Sequence of chain 1.D:
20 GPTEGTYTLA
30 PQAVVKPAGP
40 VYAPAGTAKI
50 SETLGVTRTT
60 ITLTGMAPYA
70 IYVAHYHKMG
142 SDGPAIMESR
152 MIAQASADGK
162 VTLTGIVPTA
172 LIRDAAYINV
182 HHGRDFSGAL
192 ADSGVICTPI

Sequence of chain 1.C:
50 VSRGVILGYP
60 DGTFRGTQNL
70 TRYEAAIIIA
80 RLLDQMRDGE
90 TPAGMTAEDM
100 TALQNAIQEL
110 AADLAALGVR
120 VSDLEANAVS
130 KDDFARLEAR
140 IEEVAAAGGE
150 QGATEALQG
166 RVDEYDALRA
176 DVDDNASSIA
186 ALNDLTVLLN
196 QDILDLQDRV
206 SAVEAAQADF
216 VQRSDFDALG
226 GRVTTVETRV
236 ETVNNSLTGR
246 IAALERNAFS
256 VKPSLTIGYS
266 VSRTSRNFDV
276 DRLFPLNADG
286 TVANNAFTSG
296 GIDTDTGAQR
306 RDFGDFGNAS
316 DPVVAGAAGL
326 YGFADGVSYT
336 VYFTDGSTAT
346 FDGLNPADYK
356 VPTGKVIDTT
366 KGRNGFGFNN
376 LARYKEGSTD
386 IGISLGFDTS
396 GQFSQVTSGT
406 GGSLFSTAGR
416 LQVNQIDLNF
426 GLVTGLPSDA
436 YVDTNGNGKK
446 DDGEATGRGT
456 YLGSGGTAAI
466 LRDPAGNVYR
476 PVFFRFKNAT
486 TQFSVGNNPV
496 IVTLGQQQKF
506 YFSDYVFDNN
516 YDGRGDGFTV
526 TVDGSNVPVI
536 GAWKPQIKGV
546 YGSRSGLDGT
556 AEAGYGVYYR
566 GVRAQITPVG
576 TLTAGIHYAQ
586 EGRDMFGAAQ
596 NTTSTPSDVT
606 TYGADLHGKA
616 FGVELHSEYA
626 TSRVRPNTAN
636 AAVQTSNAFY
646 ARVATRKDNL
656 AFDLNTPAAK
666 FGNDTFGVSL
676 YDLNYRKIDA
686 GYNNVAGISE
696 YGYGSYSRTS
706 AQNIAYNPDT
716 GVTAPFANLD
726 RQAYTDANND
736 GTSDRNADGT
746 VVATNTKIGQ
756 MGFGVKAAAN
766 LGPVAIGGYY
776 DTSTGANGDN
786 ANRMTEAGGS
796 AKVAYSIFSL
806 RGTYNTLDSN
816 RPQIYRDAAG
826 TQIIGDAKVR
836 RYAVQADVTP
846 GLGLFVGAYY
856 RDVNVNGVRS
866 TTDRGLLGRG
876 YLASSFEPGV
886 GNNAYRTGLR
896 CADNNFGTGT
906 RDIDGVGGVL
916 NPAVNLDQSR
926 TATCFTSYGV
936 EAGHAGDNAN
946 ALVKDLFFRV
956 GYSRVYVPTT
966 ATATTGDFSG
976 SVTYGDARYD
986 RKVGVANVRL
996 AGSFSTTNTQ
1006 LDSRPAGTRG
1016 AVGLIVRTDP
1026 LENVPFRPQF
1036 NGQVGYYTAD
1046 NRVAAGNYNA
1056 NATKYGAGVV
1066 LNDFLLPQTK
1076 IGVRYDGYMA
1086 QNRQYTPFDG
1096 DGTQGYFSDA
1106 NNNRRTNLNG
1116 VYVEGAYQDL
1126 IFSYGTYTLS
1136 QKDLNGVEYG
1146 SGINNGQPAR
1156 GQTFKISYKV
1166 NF

The small molecule below binds the protein below.
Small molecule (SMILES): C[C@@H](CCC[C@@H](C)CCCC[C@@H](C)CCC[C@H](C)CC[C@@H]1[C@@H](C)C(O)C[C@H](O)C1(C)C)CCC[C@H](C)CCCC(C)(C)O

Binding-site contacts:
Ligand atom C25 contacts residue ILE581 of chain 1.C at 4.0 Å (hydrophobic).
Ligand atom C13 contacts residue VAL532 of chain 1.C at 4.1 Å (hydrophobic).
Ligand atom C14 contacts residue VAL532 of chain 1.C at 3.9 Å (hydrophobic).
Ligand atom C27 contacts residue ILE581 of chain 1.C at 3.8 Å (hydrophobic).
Ligand atom C37 contacts residue GLY529 of chain 1.C at 3.7 Å.
Ligand atom C7 contacts residue VAL532 of chain 1.C at 4.0 Å (hydrophobic).
Ligand atom C32 contacts residue ALA609 of chain 1.C at 4.0 Å (hydrophobic).
Ligand atom C10 contacts residue LEU1071 of chain 1.B at 4.1 Å (hydrophobic).
Ligand atom C24 contacts residue ALA579 of chain 1.C at 4.1 Å (hydrophobic).
Ligand atom C23 contacts residue ALA569 of chain 1.C at 3.6 Å (hydrophobic).
Ligand atom C30 contacts residue ASP610 of chain 1.C at 4.0 Å.
Ligand atom C32 contacts residue ASP610 of chain 1.C at 4.0 Å.
Ligand atom C37 contacts residue VAL527 of chain 1.C at 4.0 Å (hydrophobic).
Ligand atom C17 contacts residue ILE542 of chain 1.C at 3.6 Å (hydrophobic).
Ligand atom C32 contacts residue LEU611 of chain 1.C at 3.8 Å (hydrophobic).
Ligand atom C12 contacts residue VAL532 of chain 1.C at 4.1 Å (hydrophobic).
Ligand atom C26 contacts residue GLY580 of chain 1.C at 4.1 Å.
Ligand atom C26 contacts residue ALA579 of chain 1.C at 3.8 Å (hydrophobic).
Ligand atom C37 contacts residue PRO540 of chain 1.C at 4.1 Å (hydrophobic).
Ligand atom O3 contacts residue PHE644 of chain 1.C at 3.9 Å.
Ligand atom C16 contacts residue PRO540 of chain 1.C at 4.0 Å (hydrophobic).
Ligand atom C22 contacts residue GLN570 of chain 1.C at 4.1 Å.
Ligand atom C33 contacts residue SER622 of chain 1.C at 3.6 Å.
Ligand atom C10 contacts residue PRO494 of chain 1.C at 4.1 Å (hydrophobic).
Ligand atom O3 contacts residue SER622 of chain 1.C at 2.4 Å (h-bond).
Ligand atom C35 contacts residue TYR624 of chain 1.C at 3.2 Å (hydrophobic).
Ligand atom C18 contacts residue PRO540 of chain 1.C at 3.4 Å (hydrophobic).
Ligand atom C22 contacts residue ILE571 of chain 1.C at 3.8 Å (hydrophobic).
Ligand atom C35 contacts residue ALA609 of chain 1.C at 3.6 Å (hydrophobic).
Ligand atom C11 contacts residue PRO494 of chain 1.C at 4.1 Å (hydrophobic).
Ligand atom C28 contacts residue ALA579 of chain 1.C at 3.5 Å (hydrophobic).
Ligand atom C31 contacts residue ALA609 of chain 1.C at 3.1 Å (hydrophobic).
Ligand atom C35 contacts residue SER622 of chain 1.C at 4.0 Å.
Ligand atom C32 contacts residue SER622 of chain 1.C at 3.8 Å.
Ligand atom C30 contacts residue ALA609 of chain 1.C at 4.0 Å (hydrophobic).
Ligand atom C28 contacts residue GLY580 of chain 1.C at 4.1 Å.
Ligand atom C29 contacts residue ALA609 of chain 1.C at 3.8 Å (hydrophobic).
Ligand atom C31 contacts residue ASP610 of chain 1.C at 3.4 Å.
Ligand atom C9 contacts residue LEU1071 of chain 1.B at 3.3 Å (hydrophobic).
Ligand atom O1 contacts residue VAL532 of chain 1.C at 4.0 Å.

Sequence of chain 1.B:
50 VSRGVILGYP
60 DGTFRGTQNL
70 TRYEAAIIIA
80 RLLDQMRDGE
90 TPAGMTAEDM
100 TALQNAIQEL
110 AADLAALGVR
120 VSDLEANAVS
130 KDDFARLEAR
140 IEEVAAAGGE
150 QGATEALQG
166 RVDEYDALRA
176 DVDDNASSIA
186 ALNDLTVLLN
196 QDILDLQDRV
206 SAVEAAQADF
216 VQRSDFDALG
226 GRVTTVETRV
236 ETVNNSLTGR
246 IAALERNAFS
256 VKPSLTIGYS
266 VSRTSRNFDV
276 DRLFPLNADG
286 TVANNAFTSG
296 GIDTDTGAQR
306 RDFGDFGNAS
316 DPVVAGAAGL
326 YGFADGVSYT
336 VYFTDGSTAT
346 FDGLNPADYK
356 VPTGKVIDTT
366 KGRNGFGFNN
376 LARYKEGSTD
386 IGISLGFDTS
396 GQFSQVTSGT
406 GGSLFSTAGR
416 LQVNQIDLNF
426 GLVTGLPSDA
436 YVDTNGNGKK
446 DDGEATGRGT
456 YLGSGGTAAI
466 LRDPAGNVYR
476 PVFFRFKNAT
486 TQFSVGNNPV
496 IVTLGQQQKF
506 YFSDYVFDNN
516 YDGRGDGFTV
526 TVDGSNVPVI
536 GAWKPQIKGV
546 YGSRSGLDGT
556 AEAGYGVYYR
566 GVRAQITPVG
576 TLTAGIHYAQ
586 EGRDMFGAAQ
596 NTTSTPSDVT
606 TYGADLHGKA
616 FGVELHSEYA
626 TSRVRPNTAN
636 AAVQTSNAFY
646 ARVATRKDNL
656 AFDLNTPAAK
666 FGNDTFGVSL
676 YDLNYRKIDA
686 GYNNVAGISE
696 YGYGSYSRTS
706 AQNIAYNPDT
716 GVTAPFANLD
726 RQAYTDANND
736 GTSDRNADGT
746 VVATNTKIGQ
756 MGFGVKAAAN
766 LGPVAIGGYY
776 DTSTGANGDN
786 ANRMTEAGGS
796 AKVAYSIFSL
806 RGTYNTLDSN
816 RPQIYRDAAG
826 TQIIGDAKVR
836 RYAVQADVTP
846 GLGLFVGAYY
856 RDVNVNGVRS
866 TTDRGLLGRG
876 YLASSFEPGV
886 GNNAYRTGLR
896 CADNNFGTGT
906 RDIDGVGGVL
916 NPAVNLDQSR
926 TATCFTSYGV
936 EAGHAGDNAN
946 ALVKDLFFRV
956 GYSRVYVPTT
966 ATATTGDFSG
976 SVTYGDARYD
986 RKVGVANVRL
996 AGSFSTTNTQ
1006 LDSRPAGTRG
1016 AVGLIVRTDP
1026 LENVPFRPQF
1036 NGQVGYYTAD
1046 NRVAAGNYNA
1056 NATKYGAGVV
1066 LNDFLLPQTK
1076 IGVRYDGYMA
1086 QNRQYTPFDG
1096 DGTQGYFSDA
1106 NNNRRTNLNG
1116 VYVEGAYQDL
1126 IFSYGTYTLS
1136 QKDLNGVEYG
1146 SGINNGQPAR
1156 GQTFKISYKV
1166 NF